Sequence of chain 1.A:
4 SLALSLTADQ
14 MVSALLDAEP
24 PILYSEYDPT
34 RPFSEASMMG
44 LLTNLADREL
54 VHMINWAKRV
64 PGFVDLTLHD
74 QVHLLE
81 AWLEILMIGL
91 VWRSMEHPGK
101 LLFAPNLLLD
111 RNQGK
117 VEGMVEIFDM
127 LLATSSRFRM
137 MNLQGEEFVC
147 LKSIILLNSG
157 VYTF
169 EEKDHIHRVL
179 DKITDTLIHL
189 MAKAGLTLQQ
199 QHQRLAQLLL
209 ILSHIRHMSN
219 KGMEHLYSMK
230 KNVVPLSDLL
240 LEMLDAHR

The protein below binds the small molecule below.
Small molecule (SMILES): CC[C@H](C)[C@H](NC(=O)[C@H](C)N)C(=O)N[C@@H](CC(C)C)C(=O)N[C@@H](Cc1cnc[nH]1)C(=O)N[C@@H](CCCN=C(N)N)C(=O)N[C@@H](CC(C)C)C(=O)N[C@@H](CC(C)C)C(=O)N[C@@H](CCC(N)=O)C(=O)N[C@H](C=O)CCC(=O)O

Binding-site contacts:
Ligand atom CD2 contacts residue ILE57 of chain 1.A at 3.8 Å (hydrophobic).
Ligand atom CD1 contacts residue GLU241 of chain 1.A at 3.8 Å.
Ligand atom ND1 contacts residue LEU71 of chain 1.A at 3.9 Å.
Ligand atom CB contacts residue ILE57 of chain 1.A at 4.0 Å (hydrophobic).
Ligand atom CD2 contacts residue VAL75 of chain 1.A at 3.8 Å (hydrophobic).
Ligand atom CD1 contacts residue LEU238 of chain 1.A at 3.6 Å (hydrophobic).
Ligand atom NE2 contacts residue LEU71 of chain 1.A at 4.0 Å.
Ligand atom CD1 contacts residue ASP237 of chain 1.A at 3.2 Å.
Ligand atom O contacts residue LYS61 of chain 1.A at 3.4 Å (salt-bridge).
Ligand atom CD2 contacts residue LEU78 of chain 1.A at 3.9 Å (hydrophobic).
Ligand atom N contacts residue LYS61 of chain 1.A at 3.8 Å.
Ligand atom N contacts residue VAL75 of chain 1.A at 4.1 Å.
Ligand atom CA contacts residue VAL75 of chain 1.A at 3.9 Å (hydrophobic).
Ligand atom CG contacts residue ILE57 of chain 1.A at 4.1 Å (hydrophobic).
Ligand atom CD2 contacts residue PHE66 of chain 1.A at 4.2 Å (hydrophobic).
Ligand atom CA contacts residue GLU241 of chain 1.A at 3.8 Å.
Ligand atom CD1 contacts residue ILE57 of chain 1.A at 3.5 Å (hydrophobic).
Ligand atom CE1 contacts residue LEU71 of chain 1.A at 3.5 Å (hydrophobic).
Ligand atom O contacts residue LYS61 of chain 1.A at 3.2 Å.
Ligand atom CD2 contacts residue GLN74 of chain 1.A at 3.5 Å.
Ligand atom NE2 contacts residue LEU71 of chain 1.A at 4.1 Å.
Ligand atom N contacts residue GLU241 of chain 1.A at 2.9 Å (salt-bridge).
Ligand atom CA contacts residue GLU241 of chain 1.A at 3.8 Å.
Ligand atom CD1 contacts residue LEU238 of chain 1.A at 4.0 Å (hydrophobic).
Ligand atom C contacts residue LYS61 of chain 1.A at 3.4 Å.
Ligand atom CD1 contacts residue GLN74 of chain 1.A at 4.0 Å.
Ligand atom CD2 contacts residue GLU79 of chain 1.A at 3.9 Å.
Ligand atom CB contacts residue VAL75 of chain 1.A at 4.1 Å (hydrophobic).
Ligand atom CB contacts residue GLU241 of chain 1.A at 3.5 Å.
Ligand atom C contacts residue LYS61 of chain 1.A at 3.5 Å.
Ligand atom CG1 contacts residue GLU241 of chain 1.A at 3.4 Å.
Ligand atom CD2 contacts residue MET242 of chain 1.A at 3.8 Å (hydrophobic).
Ligand atom CG2 contacts residue LEU238 of chain 1.A at 4.1 Å (hydrophobic).
Ligand atom CD1 contacts residue VAL75 of chain 1.A at 3.6 Å (hydrophobic).
Ligand atom CG contacts residue LEU71 of chain 1.A at 3.7 Å (hydrophobic).
Ligand atom CD contacts residue LEU71 of chain 1.A at 3.6 Å (hydrophobic).
Ligand atom CA contacts residue LYS61 of chain 1.A at 3.7 Å.
Ligand atom O contacts residue ILE57 of chain 1.A at 4.0 Å.
Ligand atom OE1 contacts residue LEU71 of chain 1.A at 3.8 Å.
Ligand atom C contacts residue GLU241 of chain 1.A at 3.8 Å.